Sequence of chain 1.A:
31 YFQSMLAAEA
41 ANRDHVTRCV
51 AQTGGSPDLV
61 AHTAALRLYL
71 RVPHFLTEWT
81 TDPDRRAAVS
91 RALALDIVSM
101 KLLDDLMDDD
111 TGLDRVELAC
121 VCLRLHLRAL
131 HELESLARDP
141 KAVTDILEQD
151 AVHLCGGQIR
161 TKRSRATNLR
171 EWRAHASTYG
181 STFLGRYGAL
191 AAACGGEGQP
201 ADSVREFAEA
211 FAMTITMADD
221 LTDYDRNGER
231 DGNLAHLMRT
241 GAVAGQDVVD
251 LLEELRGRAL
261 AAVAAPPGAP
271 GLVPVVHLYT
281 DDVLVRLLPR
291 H

Binding-site contacts:
Ligand atom O3A contacts residue TYR69 of chain 1.A at 4.4 Å.
Ligand atom C8 contacts residue MET107 of chain 1.A at 4.3 Å (hydrophobic).
Ligand atom C10 contacts residue GLN158 of chain 1.A at 3.8 Å.
Ligand atom C1 contacts residue TYR69 of chain 1.A at 4.4 Å (hydrophobic).
Ligand atom O2B contacts residue ASP219 of chain 1.A at 3.7 Å.
Ligand atom O2B contacts residue ASP223 of chain 1.A at 4.1 Å.
Ligand atom O1B contacts residue ASP104 of chain 1.A at 3.2 Å (salt-bridge).
Ligand atom C7 contacts residue GLN158 of chain 1.A at 3.0 Å.
Ligand atom C6 contacts residue GLN158 of chain 1.A at 3.5 Å.
Ligand atom C9 contacts residue MET107 of chain 1.A at 3.6 Å (hydrophobic).
Ligand atom C3 contacts residue PHE183 of chain 1.A at 4.0 Å (hydrophobic).
Ligand atom O1B contacts residue LYS101 of chain 1.A at 3.2 Å.
Ligand atom PA contacts residue TYR69 of chain 1.A at 4.5 Å.
Ligand atom C9 contacts residue GLN158 of chain 1.A at 4.2 Å.
Ligand atom C2 contacts residue LYS101 of chain 1.A at 4.5 Å.
Ligand atom C6 contacts residue ASP104 of chain 1.A at 3.9 Å.
Ligand atom O1B contacts residue TYR69 of chain 1.A at 3.8 Å.
Ligand atom O1 contacts residue TYR69 of chain 1.A at 4.0 Å.
Ligand atom PB contacts residue ASP104 of chain 1.A at 4.1 Å.
Ligand atom O1A contacts residue ASP219 of chain 1.A at 4.0 Å.
Ligand atom C6 contacts residue MET100 of chain 1.A at 4.0 Å (hydrophobic).
Ligand atom O3B contacts residue ASP108 of chain 1.A at 3.7 Å.
Ligand atom C4 contacts residue TYR179 of chain 1.A at 3.1 Å (hydrophobic).
Ligand atom C9 contacts residue LEU103 of chain 1.A at 3.6 Å (hydrophobic).
Ligand atom C5 contacts residue ASP104 of chain 1.A at 4.5 Å.
Ligand atom O2A contacts residue TYR179 of chain 1.A at 3.2 Å.
Ligand atom C5 contacts residue PHE183 of chain 1.A at 4.0 Å (hydrophobic).
Ligand atom O3A contacts residue ASP219 of chain 1.A at 3.3 Å (salt-bridge).
Ligand atom C10 contacts residue LEU154 of chain 1.A at 3.6 Å (hydrophobic).
Ligand atom O3B contacts residue ASP104 of chain 1.A at 3.6 Å.
Ligand atom O1A contacts residue TYR69 of chain 1.A at 4.3 Å.
Ligand atom C8 contacts residue GLN158 of chain 1.A at 3.4 Å.
Ligand atom PB contacts residue ASP219 of chain 1.A at 4.2 Å.
Ligand atom C5 contacts residue MET100 of chain 1.A at 3.6 Å (hydrophobic).
Ligand atom PA contacts residue ASP219 of chain 1.A at 4.3 Å.
Ligand atom C4 contacts residue PHE183 of chain 1.A at 3.5 Å (hydrophobic).
Ligand atom C9 contacts residue MET100 of chain 1.A at 4.4 Å (hydrophobic).

A small-molecule ligand and the protein it binds are described below.
Small molecule (SMILES): CC(C)=CCC/C(C)=C/CO[P](=O)(O)OP(=O)(O)O